Sequence of chain 1.A:
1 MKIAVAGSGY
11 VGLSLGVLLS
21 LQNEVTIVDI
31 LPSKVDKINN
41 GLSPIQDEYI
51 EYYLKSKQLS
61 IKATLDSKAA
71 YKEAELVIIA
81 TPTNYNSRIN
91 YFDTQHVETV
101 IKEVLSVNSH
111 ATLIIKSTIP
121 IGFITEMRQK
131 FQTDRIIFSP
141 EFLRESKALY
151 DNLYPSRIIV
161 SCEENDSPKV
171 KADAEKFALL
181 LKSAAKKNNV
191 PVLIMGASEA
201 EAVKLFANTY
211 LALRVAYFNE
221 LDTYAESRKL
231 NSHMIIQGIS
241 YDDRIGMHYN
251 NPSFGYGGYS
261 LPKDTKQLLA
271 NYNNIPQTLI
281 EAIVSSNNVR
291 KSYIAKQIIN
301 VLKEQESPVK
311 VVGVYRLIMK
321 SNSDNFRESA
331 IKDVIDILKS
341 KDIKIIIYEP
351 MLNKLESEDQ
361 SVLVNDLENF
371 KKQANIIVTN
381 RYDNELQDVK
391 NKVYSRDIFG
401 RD

Sequence of chain 2.A:
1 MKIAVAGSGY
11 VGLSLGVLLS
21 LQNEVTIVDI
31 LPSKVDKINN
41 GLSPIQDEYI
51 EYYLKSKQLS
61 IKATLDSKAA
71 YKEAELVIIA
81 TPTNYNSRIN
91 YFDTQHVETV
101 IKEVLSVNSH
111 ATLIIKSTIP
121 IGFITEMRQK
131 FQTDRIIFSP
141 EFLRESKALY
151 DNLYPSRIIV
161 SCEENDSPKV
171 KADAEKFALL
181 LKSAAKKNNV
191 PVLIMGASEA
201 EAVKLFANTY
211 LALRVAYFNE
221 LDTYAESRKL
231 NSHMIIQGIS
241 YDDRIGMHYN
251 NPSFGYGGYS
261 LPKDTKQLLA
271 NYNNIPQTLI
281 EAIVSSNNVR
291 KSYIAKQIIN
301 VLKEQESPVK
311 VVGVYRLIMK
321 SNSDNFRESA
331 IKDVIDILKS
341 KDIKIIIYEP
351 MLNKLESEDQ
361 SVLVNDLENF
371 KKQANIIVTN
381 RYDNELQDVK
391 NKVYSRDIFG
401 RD

Binding-site contacts:
Ligand atom O4' contacts residue LYS204 of chain 1.A at 3.0 Å (salt-bridge).
Ligand atom C6' contacts residue SER260 of chain 1.A at 3.0 Å.
Ligand atom O2' contacts residue ARG144 of chain 1.A at 3.4 Å.
Ligand atom O'Q contacts residue SER260 of chain 1.A at 2.3 Å (h-bond).
Ligand atom N3 contacts residue ASN251 of chain 1.A at 2.9 Å (h-bond).
Ligand atom O3D contacts residue GLY257 of chain 1.A at 2.9 Å (h-bond).
Ligand atom O2D contacts residue LYS320 of chain 1.A at 3.4 Å.
Ligand atom O2 contacts residue SER253 of chain 1.A at 2.8 Å (h-bond).
Ligand atom C2 contacts residue ASP402 of chain 1.A at 3.2 Å.
Ligand atom C2D contacts residue ASP402 of chain 1.A at 3.2 Å.
Ligand atom C3' contacts residue LEU143 of chain 1.A at 3.3 Å (hydrophobic).
Ligand atom C6' contacts residue NAI1 of chain 1.E at 3.1 Å.
Ligand atom O3D contacts residue MET319 of chain 1.A at 2.9 Å (h-bond).
Ligand atom O'P contacts residue SER260 of chain 1.A at 3.4 Å (h-bond).
Ligand atom O2B contacts residue LYS320 of chain 1.A at 2.8 Å (salt-bridge).
Ligand atom O2 contacts residue ARG381 of chain 1.A at 3.3 Å (salt-bridge).
Ligand atom O1A contacts residue LYS320 of chain 1.A at 3.2 Å (salt-bridge).
Ligand atom O'P contacts residue LYS204 of chain 1.A at 2.8 Å (salt-bridge).
Ligand atom C4D contacts residue GLY257 of chain 1.A at 3.2 Å.
Ligand atom C6 contacts residue ASP402 of chain 1.A at 3.5 Å.
Ligand atom C5 contacts residue ASP402 of chain 1.A at 3.4 Å.
Ligand atom C3' contacts residue PHE142 of chain 1.A at 3.4 Å (hydrophobic).
Ligand atom O4 contacts residue TYR249 of chain 1.A at 3.1 Å.
Ligand atom O2B contacts residue GLU145 of chain 1.A at 2.9 Å (salt-bridge).
Ligand atom O2A contacts residue TYR249 of chain 1.A at 2.7 Å (h-bond).
Ligand atom O4 contacts residue ASN251 of chain 1.A at 2.9 Å (h-bond).
Ligand atom O'Q contacts residue NAI1 of chain 1.E at 2.6 Å.
Ligand atom O3' contacts residue PHE142 of chain 1.A at 2.7 Å (h-bond).
Ligand atom O4' contacts residue PHE142 of chain 1.A at 3.0 Å.
Ligand atom O2' contacts residue ARG244 of chain 2.A at 2.9 Å (salt-bridge).
Ligand atom O4 contacts residue ASN250 of chain 1.A at 3.0 Å (h-bond).
Ligand atom O3' contacts residue ARG244 of chain 2.A at 3.1 Å (salt-bridge).
Ligand atom O'P contacts residue ASN208 of chain 1.A at 2.9 Å (h-bond).
Ligand atom C4' contacts residue LYS204 of chain 1.A at 3.3 Å.
Ligand atom O4' contacts residue LEU143 of chain 1.A at 2.6 Å (h-bond).
Ligand atom C4' contacts residue LEU143 of chain 1.A at 3.3 Å (hydrophobic).
Ligand atom N1 contacts residue ASP402 of chain 1.A at 3.2 Å (salt-bridge).
Ligand atom O3A contacts residue LYS320 of chain 1.A at 3.4 Å (salt-bridge).
Ligand atom C5' contacts residue LEU143 of chain 1.A at 3.5 Å (hydrophobic).
Ligand atom O2D contacts residue ASP402 of chain 1.A at 2.7 Å (salt-bridge).

The protein below binds the small molecule below.
Small molecule (SMILES): O=C(O)[C@H]1O[C@H](O[P](=O)(O)O[P](=O)(O)OC[C@H]2O[C@@H](n3ccc(=O)[nH]c3=O)[C@H](O)[C@@H]2O)[C@H](O)[C@@H](O)[C@@H]1O